Sequence of chain 2.A:
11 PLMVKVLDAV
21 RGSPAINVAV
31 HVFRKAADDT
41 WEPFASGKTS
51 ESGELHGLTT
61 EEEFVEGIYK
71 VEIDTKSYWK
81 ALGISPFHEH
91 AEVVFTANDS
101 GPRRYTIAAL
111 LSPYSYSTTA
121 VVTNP

Sequence of chain 1.B:
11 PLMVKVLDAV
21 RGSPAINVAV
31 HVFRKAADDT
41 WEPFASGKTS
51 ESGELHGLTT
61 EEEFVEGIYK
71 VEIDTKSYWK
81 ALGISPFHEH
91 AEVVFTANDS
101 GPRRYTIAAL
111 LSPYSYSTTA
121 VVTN

The protein below binds the small molecule below.
Small molecule (SMILES): Cc1cc(C)cc(-c2nc3ccccc3o2)c1

Sequence of chain 2.B:
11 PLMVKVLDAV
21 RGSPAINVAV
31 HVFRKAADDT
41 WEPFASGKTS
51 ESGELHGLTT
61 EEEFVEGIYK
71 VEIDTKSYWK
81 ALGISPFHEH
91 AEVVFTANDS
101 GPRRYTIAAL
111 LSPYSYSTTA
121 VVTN

Binding-site contacts:
Ligand atom CAQ contacts residue LEU17 of chain 1.B at 3.9 Å (hydrophobic).
Ligand atom CAM contacts residue LEU110 of chain 1.B at 3.5 Å (hydrophobic).
Ligand atom CAB contacts residue MR61 of chain 2.D at 0.6 Å.
Ligand atom CAC contacts residue MR61 of chain 2.D at 2.1 Å.
Ligand atom NAJ contacts residue ALA108 of chain 2.B at 3.4 Å.
Ligand atom CAM contacts residue MR61 of chain 2.D at 0.7 Å.
Ligand atom CAB contacts residue THR119 of chain 2.B at 3.8 Å.
Ligand atom CAG contacts residue MR61 of chain 2.D at 0.5 Å.
Ligand atom CAE contacts residue MR61 of chain 2.D at 2.3 Å.
Ligand atom CAD contacts residue MR61 of chain 2.D at 1.5 Å.
Ligand atom CAL contacts residue LEU110 of chain 1.B at 3.8 Å (hydrophobic).
Ligand atom NAJ contacts residue LEU17 of chain 1.B at 3.2 Å.
Ligand atom CAI contacts residue THR119 of chain 2.B at 3.7 Å.
Ligand atom CAO contacts residue LEU17 of chain 1.B at 3.5 Å (hydrophobic).
Ligand atom CAL contacts residue SER117 of chain 1.B at 3.5 Å.
Ligand atom CAP contacts residue MR61 of chain 2.D at 1.8 Å.
Ligand atom CAA contacts residue MR61 of chain 2.D at 0.6 Å.
Ligand atom CAF contacts residue LYS15 of chain 1.B at 3.5 Å.
Ligand atom CAM contacts residue SER117 of chain 2.B at 3.5 Å.
Ligand atom OAK contacts residue MR61 of chain 2.D at 1.3 Å.
Ligand atom CAO contacts residue MR61 of chain 2.D at 1.3 Å.
Ligand atom CAG contacts residue SER117 of chain 2.B at 3.7 Å.
Ligand atom NAJ contacts residue MR61 of chain 2.D at 1.6 Å (h-bond).
Ligand atom CAH contacts residue MR61 of chain 2.D at 1.0 Å.
Ligand atom CAC contacts residue LYS15 of chain 1.B at 3.7 Å.
Ligand atom CAI contacts residue MR61 of chain 2.D at 1.0 Å.
Ligand atom CAB contacts residue LEU110 of chain 1.B at 3.7 Å (hydrophobic).
Ligand atom CAB contacts residue THR118 of chain 2.B at 3.8 Å.
Ligand atom CAD contacts residue LYS15 of chain 1.B at 3.3 Å.
Ligand atom CAN contacts residue MR61 of chain 2.D at 1.1 Å.
Ligand atom CAP contacts residue LEU17 of chain 1.B at 3.4 Å (hydrophobic).
Ligand atom CAL contacts residue MR61 of chain 2.D at 0.7 Å.
Ligand atom CAA contacts residue SER117 of chain 1.B at 2.9 Å.
Ligand atom CAE contacts residue ALA108 of chain 2.B at 3.9 Å (hydrophobic).
Ligand atom CAG contacts residue SER117 of chain 1.B at 3.5 Å.
Ligand atom CAF contacts residue MR61 of chain 2.D at 1.4 Å.
Ligand atom CAB contacts residue SER117 of chain 2.B at 2.8 Å.
Ligand atom CAQ contacts residue MR61 of chain 2.D at 1.1 Å.
Ligand atom CAP contacts residue ALA108 of chain 2.B at 3.8 Å (hydrophobic).
Ligand atom CAG contacts residue LEU110 of chain 1.B at 3.5 Å (hydrophobic).